Sequence of chain 21.F:
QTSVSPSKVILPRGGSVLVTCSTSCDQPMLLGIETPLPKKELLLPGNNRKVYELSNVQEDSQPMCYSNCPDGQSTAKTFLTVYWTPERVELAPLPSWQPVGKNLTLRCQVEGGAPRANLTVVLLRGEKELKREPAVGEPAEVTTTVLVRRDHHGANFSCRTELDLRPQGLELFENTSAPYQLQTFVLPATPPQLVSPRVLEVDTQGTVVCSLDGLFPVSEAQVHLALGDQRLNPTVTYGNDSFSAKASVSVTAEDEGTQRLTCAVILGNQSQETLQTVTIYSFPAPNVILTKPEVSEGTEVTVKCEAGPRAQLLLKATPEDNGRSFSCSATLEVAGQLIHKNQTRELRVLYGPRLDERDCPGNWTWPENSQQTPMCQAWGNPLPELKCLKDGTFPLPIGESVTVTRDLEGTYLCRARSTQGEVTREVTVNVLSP

This protein binds this small molecule.
Small molecule (SMILES): CC(=O)N[C@@H]1[C@@H](O)[C@H](O)[C@@H](CO)O[C@H]1O

Binding-site contacts:
Ligand atom N2 contacts residue THR145 of chain 21.F at 4.0 Å.
Ligand atom C8 contacts residue VAL146 of chain 21.F at 4.5 Å (hydrophobic).
Ligand atom C5 contacts residue ASN103 of chain 21.F at 4.0 Å.
Ligand atom C1 contacts residue ASN103 of chain 21.F at 1.7 Å.
Ligand atom C2 contacts residue THR145 of chain 21.F at 4.1 Å.
Ligand atom C7 contacts residue LEU147 of chain 21.F at 3.1 Å (hydrophobic).
Ligand atom O5 contacts residue ASN103 of chain 21.F at 2.6 Å (h-bond).
Ligand atom C5 contacts residue THR145 of chain 21.F at 4.0 Å.
Ligand atom C3 contacts residue THR145 of chain 21.F at 4.1 Å.
Ligand atom O7 contacts residue LEU147 of chain 21.F at 3.0 Å.
Ligand atom C2 contacts residue LEU147 of chain 21.F at 4.3 Å (hydrophobic).
Ligand atom N2 contacts residue LEU147 of chain 21.F at 3.6 Å.
Ligand atom C1 contacts residue THR145 of chain 21.F at 3.4 Å.
Ligand atom C8 contacts residue LEU147 of chain 21.F at 3.4 Å (hydrophobic).
Ligand atom N2 contacts residue ASN103 of chain 21.F at 3.8 Å.
Ligand atom O5 contacts residue THR145 of chain 21.F at 4.0 Å.
Ligand atom C3 contacts residue ASN103 of chain 21.F at 4.5 Å.
Ligand atom C2 contacts residue ASN103 of chain 21.F at 3.2 Å.